Sequence of chain 1.A:
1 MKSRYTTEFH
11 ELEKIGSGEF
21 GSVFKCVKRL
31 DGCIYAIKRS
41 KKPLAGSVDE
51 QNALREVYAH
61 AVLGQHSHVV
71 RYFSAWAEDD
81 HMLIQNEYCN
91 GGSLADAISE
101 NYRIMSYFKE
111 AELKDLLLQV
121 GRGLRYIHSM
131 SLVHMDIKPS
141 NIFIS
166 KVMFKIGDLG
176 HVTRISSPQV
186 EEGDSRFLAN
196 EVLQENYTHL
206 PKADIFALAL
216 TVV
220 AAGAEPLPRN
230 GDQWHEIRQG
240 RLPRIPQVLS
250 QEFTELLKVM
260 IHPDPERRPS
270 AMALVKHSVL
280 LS

Binding-site contacts:
Ligand atom O2 contacts residue ASN86 of chain 1.A at 3.1 Å (h-bond).
Ligand atom C21 contacts residue CYS89 of chain 1.A at 3.5 Å (hydrophobic).
Ligand atom O1 contacts residue CYS89 of chain 1.A at 2.9 Å (h-bond).
Ligand atom C10 contacts residue LYS38 of chain 1.A at 3.4 Å.
Ligand atom C14 contacts residue PHE143 of chain 1.A at 3.5 Å (hydrophobic).
Ligand atom O3 contacts residue TYR88 of chain 1.A at 3.7 Å.
Ligand atom C5 contacts residue GLU87 of chain 1.A at 3.3 Å.
Ligand atom C10 contacts residue GLU56 of chain 1.A at 3.1 Å.
Ligand atom N1 contacts residue VAL70 of chain 1.A at 3.7 Å.
Ligand atom C19 contacts residue GLY92 of chain 1.A at 3.6 Å.
Ligand atom CL1 contacts residue VAL23 of chain 1.A at 3.8 Å.
Ligand atom C9 contacts residue ASN86 of chain 1.A at 3.7 Å.
Ligand atom O2 contacts residue VAL70 of chain 1.A at 3.4 Å.
Ligand atom N1 contacts residue GLU87 of chain 1.A at 2.6 Å (salt-bridge).
Ligand atom C9 contacts residue LYS38 of chain 1.A at 3.6 Å.
Ligand atom C15 contacts residue ILE15 of chain 1.A at 3.6 Å (hydrophobic).
Ligand atom O3 contacts residue GLY92 of chain 1.A at 3.8 Å.
Ligand atom C13 contacts residue PHE143 of chain 1.A at 3.4 Å (hydrophobic).
Ligand atom C15 contacts residue PHE143 of chain 1.A at 3.7 Å (hydrophobic).
Ligand atom N1 contacts residue ALA36 of chain 1.A at 3.7 Å.
Ligand atom C5 contacts residue ALA36 of chain 1.A at 3.5 Å (hydrophobic).
Ligand atom O1 contacts residue GLU87 of chain 1.A at 3.2 Å (salt-bridge).
Ligand atom N3 contacts residue TYR88 of chain 1.A at 3.5 Å.
Ligand atom C18 contacts residue ILE15 of chain 1.A at 3.4 Å (hydrophobic).
Ligand atom C6 contacts residue GLU87 of chain 1.A at 3.8 Å.
Ligand atom C19 contacts residue CYS89 of chain 1.A at 3.6 Å (hydrophobic).
Ligand atom CL1 contacts residue ALA36 of chain 1.A at 3.6 Å.
Ligand atom C4 contacts residue ALA36 of chain 1.A at 3.7 Å (hydrophobic).
Ligand atom N3 contacts residue GLY92 of chain 1.A at 3.4 Å.
Ligand atom C21 contacts residue ASN90 of chain 1.A at 3.6 Å.
Ligand atom C11 contacts residue ASP173 of chain 1.A at 3.5 Å.
Ligand atom C21 contacts residue GLY92 of chain 1.A at 3.5 Å.
Ligand atom O1 contacts residue TYR88 of chain 1.A at 3.6 Å.
Ligand atom C16 contacts residue ILE15 of chain 1.A at 3.7 Å (hydrophobic).
Ligand atom O1 contacts residue ALA36 of chain 1.A at 3.8 Å.
Ligand atom CL1 contacts residue ASN86 of chain 1.A at 3.8 Å.
Ligand atom C17 contacts residue CYS89 of chain 1.A at 3.7 Å (hydrophobic).
Ligand atom C1 contacts residue PHE143 of chain 1.A at 3.7 Å (hydrophobic).
Ligand atom N3 contacts residue CYS89 of chain 1.A at 2.7 Å (h-bond).
Ligand atom C21 contacts residue TYR88 of chain 1.A at 3.1 Å (hydrophobic).

A small-molecule ligand and the protein it binds are described below.
Small molecule (SMILES): O=CNc1ccc2[nH]c3cc(-c4ccccc4Cl)c4c(c3c2c1)C(=O)NC4=O